Binding-site contacts:
Ligand atom C6 contacts residue PRO150 of chain 1.E at 4.4 Å (hydrophobic).
Ligand atom O4 contacts residue LEU124 of chain 1.B at 4.1 Å.
Ligand atom O7 contacts residue ASN146 of chain 1.E at 3.5 Å (h-bond).
Ligand atom C3 contacts residue GLN115 of chain 1.A at 4.2 Å.
Ligand atom C2 contacts residue GLN115 of chain 1.A at 3.6 Å.
Ligand atom C1 contacts residue MAN5 of chain 1.I at 4.2 Å.
Ligand atom C8 contacts residue MAN4 of chain 1.I at 3.3 Å.
Ligand atom O3 contacts residue ASP114 of chain 1.A at 4.1 Å.
Ligand atom C7 contacts residue ASP114 of chain 1.A at 4.3 Å.
Ligand atom C5 contacts residue PRO150 of chain 1.E at 4.3 Å (hydrophobic).
Ligand atom N2 contacts residue ASN146 of chain 1.E at 2.8 Å (h-bond).
Ligand atom O6 contacts residue PRO150 of chain 1.E at 3.5 Å.
Ligand atom C5 contacts residue ASN146 of chain 1.E at 3.7 Å.
Ligand atom C1 contacts residue ASN146 of chain 1.E at 1.4 Å.
Ligand atom O6 contacts residue MET149 of chain 1.E at 3.6 Å.
Ligand atom C7 contacts residue MAN5 of chain 1.I at 4.4 Å.
Ligand atom C2 contacts residue MAN5 of chain 1.I at 4.0 Å.
Ligand atom O5 contacts residue ASN146 of chain 1.E at 2.5 Å (h-bond).
Ligand atom C8 contacts residue MAN5 of chain 1.I at 3.8 Å.
Ligand atom C8 contacts residue ASN146 of chain 1.E at 4.2 Å.
Ligand atom C3 contacts residue ASP114 of chain 1.A at 3.9 Å.
Ligand atom C3 contacts residue MAN5 of chain 1.I at 4.0 Å.
Ligand atom O6 contacts residue ASN146 of chain 1.E at 4.0 Å.
Ligand atom O7 contacts residue LEU124 of chain 1.E at 4.1 Å.
Ligand atom N2 contacts residue MAN5 of chain 1.I at 3.4 Å (h-bond).
Ligand atom C3 contacts residue ASN146 of chain 1.E at 3.8 Å.
Ligand atom C4 contacts residue ASN146 of chain 1.E at 4.3 Å.
Ligand atom O3 contacts residue GLN115 of chain 1.A at 3.4 Å (h-bond).
Ligand atom C7 contacts residue ASN146 of chain 1.E at 3.2 Å.
Ligand atom C2 contacts residue ASP114 of chain 1.A at 4.4 Å.
Ligand atom N2 contacts residue ASP114 of chain 1.A at 3.5 Å (salt-bridge).
Ligand atom O5 contacts residue PRO150 of chain 1.E at 4.3 Å.
Ligand atom C7 contacts residue MAN4 of chain 1.I at 4.3 Å.
Ligand atom C8 contacts residue ASP114 of chain 1.A at 4.0 Å.
Ligand atom O6 contacts residue THR148 of chain 1.E at 4.1 Å.
Ligand atom O2 contacts residue GLN115 of chain 1.A at 3.2 Å (h-bond).
Ligand atom C2 contacts residue ASN146 of chain 1.E at 2.5 Å.

Sequence of chain 1.E:
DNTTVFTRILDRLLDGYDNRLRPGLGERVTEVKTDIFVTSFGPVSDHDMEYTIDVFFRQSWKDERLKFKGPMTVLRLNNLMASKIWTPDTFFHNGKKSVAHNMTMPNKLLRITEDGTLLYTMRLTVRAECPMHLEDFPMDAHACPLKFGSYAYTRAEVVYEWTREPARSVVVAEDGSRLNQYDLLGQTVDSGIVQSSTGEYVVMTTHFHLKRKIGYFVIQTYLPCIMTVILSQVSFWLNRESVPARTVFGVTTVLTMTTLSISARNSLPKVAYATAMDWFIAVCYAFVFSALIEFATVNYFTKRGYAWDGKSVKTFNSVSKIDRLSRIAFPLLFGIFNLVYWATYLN

Sequence of chain 1.A:
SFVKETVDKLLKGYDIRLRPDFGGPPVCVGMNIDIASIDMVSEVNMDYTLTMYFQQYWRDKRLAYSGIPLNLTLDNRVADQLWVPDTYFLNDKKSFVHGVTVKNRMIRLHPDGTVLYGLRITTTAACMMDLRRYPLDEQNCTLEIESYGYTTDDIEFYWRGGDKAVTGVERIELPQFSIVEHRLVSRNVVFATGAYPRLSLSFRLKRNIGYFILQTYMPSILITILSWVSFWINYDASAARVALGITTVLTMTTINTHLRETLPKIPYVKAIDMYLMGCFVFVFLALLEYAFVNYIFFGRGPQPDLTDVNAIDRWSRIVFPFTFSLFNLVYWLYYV

Sequence of chain 1.B:
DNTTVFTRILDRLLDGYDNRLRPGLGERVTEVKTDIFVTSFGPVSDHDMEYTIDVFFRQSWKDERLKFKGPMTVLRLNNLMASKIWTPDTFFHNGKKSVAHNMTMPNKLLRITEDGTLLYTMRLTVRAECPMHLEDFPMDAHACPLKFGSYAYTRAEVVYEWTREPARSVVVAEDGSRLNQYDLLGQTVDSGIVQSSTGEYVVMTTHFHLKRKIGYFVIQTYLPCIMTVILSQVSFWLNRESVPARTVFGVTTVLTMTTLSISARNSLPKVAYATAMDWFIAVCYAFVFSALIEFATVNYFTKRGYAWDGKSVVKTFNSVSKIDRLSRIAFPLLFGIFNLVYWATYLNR

This protein binds this small molecule.
Small molecule (SMILES): CC(=O)N[C@H]1[C@H](O[C@H]2[C@H](O)[C@@H](NC(C)=O)CO[C@@H]2CO)O[C@H](CO)[C@@H](O[C@@H]2O[C@H](CO[C@H]3O[C@H](CO)[C@@H](O)[C@H](O)[C@@H]3O)[C@@H](O)[C@H](O[C@H]3O[C@H](CO)[C@@H](O)[C@H](O)[C@@H]3O)[C@@H]2O)[C@@H]1O